Binding-site contacts:
Ligand atom O4 contacts residue VAL487 of chain 1.B at 3.4 Å.
Ligand atom C4 contacts residue ILE486 of chain 1.B at 3.7 Å (hydrophobic).
Ligand atom O4 contacts residue ASN48 of chain 1.B at 2.9 Å (h-bond).
Ligand atom C6 contacts residue ILE485 of chain 1.B at 4.0 Å (hydrophobic).
Ligand atom C4 contacts residue VAL487 of chain 1.B at 4.4 Å (hydrophobic).
Ligand atom C4 contacts residue GLY488 of chain 1.B at 4.0 Å.
Ligand atom C1 contacts residue 3CX1 of chain 1.G at 4.0 Å.
Ligand atom C5 contacts residue VAL487 of chain 1.B at 4.3 Å (hydrophobic).
Ligand atom O3 contacts residue ALA49 of chain 1.B at 4.5 Å.
Ligand atom O4 contacts residue ILE486 of chain 1.B at 2.8 Å (h-bond).
Ligand atom O4 contacts residue GLY488 of chain 1.B at 2.8 Å (h-bond).
Ligand atom O3 contacts residue ASN48 of chain 1.B at 2.9 Å (h-bond).
Ligand atom O4 contacts residue ILE485 of chain 1.B at 3.6 Å.
Ligand atom O6 contacts residue ASN48 of chain 1.B at 4.1 Å.
Ligand atom C3 contacts residue LYS490 of chain 1.B at 4.4 Å.
Ligand atom O3 contacts residue 3CX1 of chain 1.G at 4.1 Å.
Ligand atom C6 contacts residue ASN48 of chain 1.B at 4.1 Å.
Ligand atom O2 contacts residue ILE486 of chain 1.B at 3.8 Å.
Ligand atom O1 contacts residue LYS490 of chain 1.B at 4.0 Å.
Ligand atom C6 contacts residue VAL487 of chain 1.B at 4.3 Å (hydrophobic).
Ligand atom C5 contacts residue ASN48 of chain 1.B at 4.4 Å.
Ligand atom O3 contacts residue LYS490 of chain 1.B at 3.4 Å.
Ligand atom O3 contacts residue PRO47 of chain 1.B at 3.8 Å.
Ligand atom C4 contacts residue ASN48 of chain 1.B at 3.4 Å.
Ligand atom O1 contacts residue 3CX1 of chain 1.G at 4.4 Å.
Ligand atom C3 contacts residue ASN48 of chain 1.B at 4.0 Å.
Ligand atom O3 contacts residue GLY489 of chain 1.B at 3.7 Å.
Ligand atom C6 contacts residue GLU484 of chain 1.B at 4.0 Å.
Ligand atom C6 contacts residue ILE486 of chain 1.B at 4.3 Å (hydrophobic).
Ligand atom O3 contacts residue ILE486 of chain 1.B at 3.3 Å (h-bond).
Ligand atom C6 contacts residue THR3 of chain 1.B at 4.4 Å.
Ligand atom C5 contacts residue GLY488 of chain 1.B at 4.5 Å.
Ligand atom C5 contacts residue ILE486 of chain 1.B at 3.8 Å (hydrophobic).
Ligand atom O4 contacts residue PRO47 of chain 1.B at 4.3 Å.
Ligand atom C3 contacts residue GLY488 of chain 1.B at 4.3 Å.
Ligand atom O6 contacts residue THR3 of chain 1.B at 3.6 Å.
Ligand atom O4 contacts residue GLU484 of chain 1.B at 3.7 Å.
Ligand atom C3 contacts residue ILE486 of chain 1.B at 3.8 Å (hydrophobic).
Ligand atom O4 contacts residue ILE486 of chain 1.B at 4.1 Å.

Sequence of chain 1.B:
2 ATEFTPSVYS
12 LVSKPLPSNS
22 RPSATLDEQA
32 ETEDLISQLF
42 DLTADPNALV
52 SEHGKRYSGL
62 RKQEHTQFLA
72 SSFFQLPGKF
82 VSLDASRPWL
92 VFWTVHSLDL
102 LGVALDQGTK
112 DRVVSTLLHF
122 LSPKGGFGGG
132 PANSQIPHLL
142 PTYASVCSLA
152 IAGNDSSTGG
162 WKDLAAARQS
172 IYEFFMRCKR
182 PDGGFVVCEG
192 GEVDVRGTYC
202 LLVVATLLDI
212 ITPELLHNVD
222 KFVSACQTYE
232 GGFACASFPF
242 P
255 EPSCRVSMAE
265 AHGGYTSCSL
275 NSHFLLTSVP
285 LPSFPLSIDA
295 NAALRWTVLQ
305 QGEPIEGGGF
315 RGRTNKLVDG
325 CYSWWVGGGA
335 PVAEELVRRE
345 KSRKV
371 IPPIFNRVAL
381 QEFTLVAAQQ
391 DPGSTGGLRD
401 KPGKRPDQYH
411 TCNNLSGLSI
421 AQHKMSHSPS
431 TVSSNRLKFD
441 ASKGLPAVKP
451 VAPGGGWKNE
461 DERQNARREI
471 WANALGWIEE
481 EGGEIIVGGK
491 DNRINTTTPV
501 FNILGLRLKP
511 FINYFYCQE

This small molecule binds to this protein.
Small molecule (SMILES): OC[C@@H]1O[C@@](CO)(O[C@H]2O[C@H](CO)[C@@H](O)[C@@H](O)[C@@H]2O)C(O)=C1O